This protein binds this small molecule.
Small molecule (SMILES): CC(=O)N[C@@H]1[C@@H](O)[C@H](O)[C@@H](CO)O[C@H]1O

Sequence of chain 22.F:
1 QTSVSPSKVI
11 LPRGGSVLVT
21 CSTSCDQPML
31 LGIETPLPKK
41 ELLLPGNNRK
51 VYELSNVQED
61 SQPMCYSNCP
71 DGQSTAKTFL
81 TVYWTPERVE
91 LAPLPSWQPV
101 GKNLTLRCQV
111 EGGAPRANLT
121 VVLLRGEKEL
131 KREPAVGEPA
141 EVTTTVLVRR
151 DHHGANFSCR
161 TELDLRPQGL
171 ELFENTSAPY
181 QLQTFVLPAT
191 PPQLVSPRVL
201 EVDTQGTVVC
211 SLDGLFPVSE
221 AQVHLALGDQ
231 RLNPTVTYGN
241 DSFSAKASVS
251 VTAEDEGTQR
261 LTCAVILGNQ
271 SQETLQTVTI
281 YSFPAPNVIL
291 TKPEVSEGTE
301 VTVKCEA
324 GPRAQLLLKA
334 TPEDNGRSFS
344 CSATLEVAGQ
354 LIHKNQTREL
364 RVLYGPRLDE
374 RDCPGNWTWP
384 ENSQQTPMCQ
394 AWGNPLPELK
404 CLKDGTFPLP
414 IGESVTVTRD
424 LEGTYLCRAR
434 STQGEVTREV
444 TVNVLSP

Binding-site contacts:
Ligand atom C4 contacts residue ASN240 of chain 22.F at 4.3 Å.
Ligand atom C8 contacts residue ASN240 of chain 22.F at 3.9 Å.
Ligand atom O7 contacts residue GLY239 of chain 22.F at 3.6 Å.
Ligand atom O5 contacts residue ASN240 of chain 22.F at 2.4 Å (h-bond).
Ligand atom N2 contacts residue ASN240 of chain 22.F at 2.8 Å (h-bond).
Ligand atom C1 contacts residue ASN240 of chain 22.F at 1.5 Å.
Ligand atom C2 contacts residue ASN240 of chain 22.F at 2.5 Å.
Ligand atom C3 contacts residue ASN240 of chain 22.F at 3.7 Å.
Ligand atom C7 contacts residue ASN240 of chain 22.F at 3.2 Å.
Ligand atom C5 contacts residue ASN240 of chain 22.F at 3.7 Å.
Ligand atom O7 contacts residue ASN240 of chain 22.F at 3.0 Å (h-bond).